A small-molecule ligand and the protein it binds are described below.
Small molecule (SMILES): CCCC[C@H](NC(=O)CCC(=O)O)[P](=O)(O)Oc1ccccc1

Binding-site contacts:
Ligand atom N1 contacts residue TYR100 of chain 1.B at 3.1 Å (h-bond).
Ligand atom O2P contacts residue SER99 of chain 1.B at 3.5 Å.
Ligand atom C10 contacts residue ARG95 of chain 1.A at 3.5 Å.
Ligand atom O3P contacts residue HIS35 of chain 1.B at 3.8 Å.
Ligand atom C12 contacts residue TYR100 of chain 1.B at 3.7 Å (hydrophobic).
Ligand atom C9 contacts residue LYS97 of chain 1.B at 3.8 Å.
Ligand atom C6 contacts residue LEU89 of chain 1.A at 3.6 Å (hydrophobic).
Ligand atom O3P contacts residue ARG95 of chain 1.A at 2.6 Å (salt-bridge).
Ligand atom C8 contacts residue LYS97 of chain 1.B at 3.6 Å.
Ligand atom O1P contacts residue LYS97 of chain 1.B at 2.5 Å (salt-bridge).
Ligand atom O4 contacts residue TYR91 of chain 1.A at 3.0 Å.
Ligand atom O6 contacts residue GLY102 of chain 1.B at 2.9 Å (h-bond).
Ligand atom C8 contacts residue TRP109 of chain 1.B at 3.6 Å (hydrophobic).
Ligand atom C7 contacts residue TYR36 of chain 1.A at 3.0 Å (hydrophobic).
Ligand atom C10 contacts residue HIS35 of chain 1.B at 3.4 Å.
Ligand atom C5 contacts residue GLY34 of chain 1.A at 3.9 Å.
Ligand atom C12 contacts residue TYR91 of chain 1.A at 3.8 Å (hydrophobic).
Ligand atom C15 contacts residue TYR101 of chain 1.B at 3.7 Å (hydrophobic).
Ligand atom O4 contacts residue ARG95 of chain 1.A at 3.8 Å.
Ligand atom O2P contacts residue ARG95 of chain 1.A at 2.9 Å (salt-bridge).
Ligand atom O6 contacts residue TYR101 of chain 1.B at 3.2 Å.
Ligand atom O1P contacts residue TYR100 of chain 1.B at 3.2 Å (h-bond).
Ligand atom C11 contacts residue LYS97 of chain 1.B at 3.8 Å.
Ligand atom O5 contacts residue GLY102 of chain 1.B at 3.3 Å (h-bond).
Ligand atom C11 contacts residue ARG95 of chain 1.A at 3.7 Å.
Ligand atom C6 contacts residue LYS97 of chain 1.B at 3.2 Å.
Ligand atom C15 contacts residue TYR100 of chain 1.B at 3.8 Å (hydrophobic).
Ligand atom C8 contacts residue LEU89 of chain 1.A at 3.7 Å (hydrophobic).
Ligand atom O5 contacts residue TYR100 of chain 1.B at 3.9 Å.
Ligand atom O2P contacts residue HIS35 of chain 1.B at 3.0 Å.
Ligand atom C7 contacts residue LYS97 of chain 1.B at 3.5 Å.
Ligand atom C14 contacts residue TYR100 of chain 1.B at 3.5 Å (hydrophobic).
Ligand atom C7 contacts residue TRP109 of chain 1.B at 3.8 Å (hydrophobic).
Ligand atom P contacts residue ARG95 of chain 1.A at 3.4 Å.
Ligand atom O1P contacts residue SER99 of chain 1.B at 3.5 Å.
Ligand atom C6 contacts residue TYR36 of chain 1.A at 3.5 Å (hydrophobic).
Ligand atom C15 contacts residue GLY102 of chain 1.B at 3.4 Å.
Ligand atom C7 contacts residue LEU89 of chain 1.A at 3.3 Å (hydrophobic).
Ligand atom C3 contacts residue TYR91 of chain 1.A at 3.7 Å (hydrophobic).
Ligand atom C5 contacts residue TYR91 of chain 1.A at 3.4 Å (hydrophobic).

Sequence of chain 1.B:
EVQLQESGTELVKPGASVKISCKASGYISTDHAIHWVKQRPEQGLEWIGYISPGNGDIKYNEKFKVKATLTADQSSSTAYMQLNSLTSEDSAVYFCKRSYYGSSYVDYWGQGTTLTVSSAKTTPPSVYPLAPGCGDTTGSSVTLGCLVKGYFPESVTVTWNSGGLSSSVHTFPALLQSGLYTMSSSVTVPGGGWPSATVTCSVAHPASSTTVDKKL

Sequence of chain 1.A:
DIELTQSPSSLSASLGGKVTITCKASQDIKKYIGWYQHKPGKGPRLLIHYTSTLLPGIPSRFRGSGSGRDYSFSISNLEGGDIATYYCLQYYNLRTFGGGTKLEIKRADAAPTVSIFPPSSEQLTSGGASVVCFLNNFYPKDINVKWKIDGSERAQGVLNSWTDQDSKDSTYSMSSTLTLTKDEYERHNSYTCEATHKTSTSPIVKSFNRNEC